A small-molecule ligand and the protein it binds are described below.
Small molecule (SMILES): CC(C)CCC[C@@H](C)[C@H]1CC[C@H]2[C@@H]3CC=C4C[C@@H](O)CC[C@]4(C)[C@H]3CC[C@]12C

Binding-site contacts:
Ligand atom C23 contacts residue CYS471 of chain 1.D at 3.9 Å (hydrophobic).
Ligand atom C11 contacts residue TYR317 of chain 1.D at 4.1 Å (hydrophobic).
Ligand atom C25 contacts residue ALA474 of chain 1.D at 4.0 Å (hydrophobic).
Ligand atom C18 contacts residue VAL467 of chain 1.D at 4.3 Å (hydrophobic).
Ligand atom C25 contacts residue CYS471 of chain 1.D at 4.0 Å (hydrophobic).
Ligand atom O1 contacts residue TRP330 of chain 1.D at 3.6 Å.
Ligand atom C22 contacts residue VAL467 of chain 1.D at 4.5 Å (hydrophobic).
Ligand atom C4 contacts residue TRP330 of chain 1.D at 3.5 Å (hydrophobic).
Ligand atom C3 contacts residue TRP330 of chain 1.D at 4.3 Å (hydrophobic).
Ligand atom C22 contacts residue CYS471 of chain 1.D at 3.7 Å (hydrophobic).
Ligand atom C5 contacts residue THR331 of chain 1.D at 4.4 Å.
Ligand atom C21 contacts residue VAL467 of chain 1.D at 3.7 Å (hydrophobic).
Ligand atom C2 contacts residue PRO328 of chain 1.D at 4.4 Å (hydrophobic).
Ligand atom C21 contacts residue ILE313 of chain 1.D at 3.7 Å (hydrophobic).
Ligand atom C4 contacts residue THR331 of chain 1.D at 4.0 Å.
Ligand atom O1 contacts residue PRO328 of chain 1.D at 3.8 Å.
Ligand atom C26 contacts residue PHE475 of chain 1.D at 4.2 Å (hydrophobic).
Ligand atom C20 contacts residue VAL467 of chain 1.D at 3.9 Å (hydrophobic).
Ligand atom C7 contacts residue ILE334 of chain 1.D at 4.3 Å (hydrophobic).
Ligand atom C18 contacts residue LEU335 of chain 1.D at 4.1 Å (hydrophobic).
Ligand atom C2 contacts residue THR331 of chain 1.D at 4.3 Å.
Ligand atom C27 contacts residue ALA474 of chain 1.D at 4.4 Å (hydrophobic).
Ligand atom C5 contacts residue ILE334 of chain 1.D at 4.5 Å (hydrophobic).
Ligand atom C6 contacts residue ILE334 of chain 1.D at 3.6 Å (hydrophobic).
Ligand atom C10 contacts residue TYR317 of chain 1.D at 4.4 Å (hydrophobic).
Ligand atom C19 contacts residue THR331 of chain 1.D at 3.4 Å.
Ligand atom C24 contacts residue CYS471 of chain 1.D at 3.0 Å (hydrophobic).
Ligand atom C19 contacts residue TYR317 of chain 1.D at 3.2 Å (hydrophobic).
Ligand atom C10 contacts residue THR331 of chain 1.D at 4.5 Å.

Sequence of chain 1.D:
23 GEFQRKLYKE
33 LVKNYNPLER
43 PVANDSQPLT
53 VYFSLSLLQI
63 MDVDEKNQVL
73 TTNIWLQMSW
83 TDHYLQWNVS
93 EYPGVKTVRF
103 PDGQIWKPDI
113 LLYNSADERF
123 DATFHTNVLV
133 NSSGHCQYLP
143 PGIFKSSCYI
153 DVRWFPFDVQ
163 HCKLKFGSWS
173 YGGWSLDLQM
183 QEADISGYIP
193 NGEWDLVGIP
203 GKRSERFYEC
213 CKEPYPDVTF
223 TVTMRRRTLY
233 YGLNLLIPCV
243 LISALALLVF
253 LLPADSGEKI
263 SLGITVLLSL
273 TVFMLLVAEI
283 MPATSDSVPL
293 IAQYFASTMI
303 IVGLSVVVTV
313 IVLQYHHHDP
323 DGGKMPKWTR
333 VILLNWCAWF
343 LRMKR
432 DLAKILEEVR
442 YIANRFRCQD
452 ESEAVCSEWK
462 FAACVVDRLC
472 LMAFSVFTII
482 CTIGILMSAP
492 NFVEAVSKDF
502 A